The protein below binds the small molecule below.
Small molecule (SMILES): CC(C)=CCOP(=O)(O)O

Sequence of chain 7.A:
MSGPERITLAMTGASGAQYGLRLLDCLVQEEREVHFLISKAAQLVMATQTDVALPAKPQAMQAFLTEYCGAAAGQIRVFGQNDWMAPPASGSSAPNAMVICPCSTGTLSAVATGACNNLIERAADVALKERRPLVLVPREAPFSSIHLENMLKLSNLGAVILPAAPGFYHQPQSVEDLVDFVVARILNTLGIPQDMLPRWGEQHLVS

Binding-site contacts:
Ligand atom CAF contacts residue ARG122 of chain 9.A at 3.6 Å.
Ligand atom CAA contacts residue TRP84 of chain 9.A at 3.5 Å (hydrophobic).
Ligand atom CAG contacts residue TYR169 of chain 5.A at 3.6 Å (hydrophobic).
Ligand atom PAJ contacts residue LYS129 of chain 9.A at 3.7 Å.
Ligand atom PAJ contacts residue GLU140 of chain 7.A at 3.5 Å.
Ligand atom PAJ contacts residue SER90 of chain 9.A at 3.8 Å.
Ligand atom OAH contacts residue GLY91 of chain 9.A at 3.8 Å.
Ligand atom CAA contacts residue TRP200 of chain 5.A at 3.7 Å (hydrophobic).
Ligand atom CAA contacts residue ALA89 of chain 9.A at 3.8 Å (hydrophobic).
Ligand atom OAD contacts residue GLY91 of chain 9.A at 2.8 Å (h-bond).
Ligand atom OAD contacts residue LYS129 of chain 9.A at 2.7 Å (salt-bridge).
Ligand atom OAD contacts residue SER90 of chain 9.A at 3.6 Å.
Ligand atom CAA contacts residue FNR1 of chain 5.C at 3.7 Å.
Ligand atom CAG contacts residue ARG122 of chain 9.A at 3.7 Å.
Ligand atom OAE contacts residue ARG139 of chain 7.A at 3.7 Å.
Ligand atom CAI contacts residue FNR1 of chain 5.C at 3.5 Å.
Ligand atom OAE contacts residue ARG122 of chain 9.A at 3.0 Å (salt-bridge).
Ligand atom OAD contacts residue GLU140 of chain 7.A at 3.8 Å.
Ligand atom PAJ contacts residue ARG122 of chain 9.A at 3.8 Å.
Ligand atom CAF contacts residue FNR1 of chain 5.C at 3.3 Å.
Ligand atom OAC contacts residue TYR169 of chain 5.A at 2.8 Å (h-bond).
Ligand atom CAB contacts residue TRP200 of chain 5.A at 3.6 Å (hydrophobic).
Ligand atom PAJ contacts residue GLY91 of chain 9.A at 3.9 Å.
Ligand atom OAC contacts residue ARG139 of chain 7.A at 3.1 Å (salt-bridge).
Ligand atom OAH contacts residue ARG122 of chain 9.A at 3.5 Å (salt-bridge).
Ligand atom OAC contacts residue GLU140 of chain 7.A at 3.9 Å.
Ligand atom CAB contacts residue SER90 of chain 9.A at 3.9 Å.
Ligand atom CAG contacts residue FNR1 of chain 5.C at 3.4 Å.
Ligand atom OAH contacts residue SER90 of chain 9.A at 2.9 Å (h-bond).
Ligand atom CAF contacts residue SER90 of chain 9.A at 3.9 Å.
Ligand atom OAE contacts residue GLU140 of chain 7.A at 2.4 Å (salt-bridge).
Ligand atom CAF contacts residue ALA89 of chain 9.A at 3.6 Å (hydrophobic).
Ligand atom CAB contacts residue TYR169 of chain 5.A at 3.8 Å (hydrophobic).
Ligand atom CAI contacts residue SER90 of chain 9.A at 3.7 Å.
Ligand atom CAB contacts residue FNR1 of chain 5.C at 3.8 Å.
Ligand atom OAE contacts residue LYS129 of chain 9.A at 3.7 Å.
Ligand atom PAJ contacts residue TYR169 of chain 5.A at 3.6 Å.
Ligand atom OAH contacts residue TYR169 of chain 5.A at 3.7 Å.
Ligand atom OAD contacts residue ARG185 of chain 5.A at 3.8 Å.
Ligand atom CAG contacts residue SER90 of chain 9.A at 3.8 Å.

Sequence of chain 5.A:
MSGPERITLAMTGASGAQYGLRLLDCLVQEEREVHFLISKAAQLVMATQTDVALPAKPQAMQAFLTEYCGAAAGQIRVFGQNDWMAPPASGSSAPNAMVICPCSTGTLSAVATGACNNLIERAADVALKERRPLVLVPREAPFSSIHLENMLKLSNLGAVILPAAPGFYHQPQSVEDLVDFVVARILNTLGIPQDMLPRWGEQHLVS

Sequence of chain 9.A:
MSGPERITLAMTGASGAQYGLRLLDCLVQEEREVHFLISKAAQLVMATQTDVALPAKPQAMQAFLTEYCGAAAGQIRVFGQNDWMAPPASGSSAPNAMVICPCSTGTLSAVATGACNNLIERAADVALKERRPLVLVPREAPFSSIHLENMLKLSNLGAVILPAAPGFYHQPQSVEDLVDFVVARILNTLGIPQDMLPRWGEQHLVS